A protein and the small-molecule ligand that binds it are described below.
Small molecule (SMILES): COc1cc(-c2cncc(-c3ccc(C4CCN(C)CC4)cc3)c2C)cc(OC)c1OC

Sequence of chain 2.B:
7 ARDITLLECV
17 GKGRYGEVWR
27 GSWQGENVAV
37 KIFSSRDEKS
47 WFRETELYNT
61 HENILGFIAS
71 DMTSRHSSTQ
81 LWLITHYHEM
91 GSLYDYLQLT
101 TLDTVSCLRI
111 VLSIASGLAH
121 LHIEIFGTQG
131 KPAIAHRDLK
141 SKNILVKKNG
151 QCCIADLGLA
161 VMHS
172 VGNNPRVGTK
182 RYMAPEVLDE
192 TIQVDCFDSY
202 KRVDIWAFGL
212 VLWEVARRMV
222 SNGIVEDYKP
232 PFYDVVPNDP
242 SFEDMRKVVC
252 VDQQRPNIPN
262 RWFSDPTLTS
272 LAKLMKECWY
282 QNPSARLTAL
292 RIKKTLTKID

Binding-site contacts:
Ligand atom C22 contacts residue GLY91 of chain 2.B at 3.6 Å.
Ligand atom C03 contacts residue LEU65 of chain 2.B at 3.8 Å (hydrophobic).
Ligand atom C21 contacts residue VAL16 of chain 2.B at 3.8 Å (hydrophobic).
Ligand atom O31 contacts residue LYS37 of chain 2.B at 3.6 Å.
Ligand atom C01 contacts residue LYS37 of chain 2.B at 3.5 Å.
Ligand atom C29 contacts residue ASN143 of chain 2.B at 3.4 Å.
Ligand atom C12 contacts residue VAL16 of chain 2.B at 3.9 Å (hydrophobic).
Ligand atom C04 contacts residue THR85 of chain 2.B at 3.8 Å.
Ligand atom C04 contacts residue VAL24 of chain 2.B at 3.9 Å (hydrophobic).
Ligand atom C06 contacts residue LEU145 of chain 2.B at 3.7 Å (hydrophobic).
Ligand atom C01 contacts residue ALA35 of chain 2.B at 3.9 Å (hydrophobic).
Ligand atom C01 contacts residue LEU83 of chain 2.B at 3.4 Å (hydrophobic).
Ligand atom C13 contacts residue TYR87 of chain 2.B at 3.5 Å (hydrophobic).
Ligand atom C30 contacts residue LEU65 of chain 2.B at 3.9 Å (hydrophobic).
Ligand atom C11 contacts residue GLY91 of chain 2.B at 3.9 Å.
Ligand atom O02 contacts residue LYS37 of chain 2.B at 3.5 Å.
Ligand atom C23 contacts residue GLY91 of chain 2.B at 3.6 Å.
Ligand atom C32 contacts residue LEU83 of chain 2.B at 3.6 Å (hydrophobic).
Ligand atom C10 contacts residue LEU145 of chain 2.B at 3.8 Å (hydrophobic).
Ligand atom O28 contacts residue ALA155 of chain 2.B at 3.7 Å.
Ligand atom C09 contacts residue HIS88 of chain 2.B at 3.2 Å.
Ligand atom C07 contacts residue ALA35 of chain 2.B at 3.8 Å (hydrophobic).
Ligand atom C24 contacts residue LEU145 of chain 2.B at 3.7 Å (hydrophobic).
Ligand atom C04 contacts residue LEU65 of chain 2.B at 3.8 Å (hydrophobic).
Ligand atom N08 contacts residue TYR87 of chain 2.B at 3.8 Å.
Ligand atom C21 contacts residue ASP95 of chain 2.B at 3.8 Å.
Ligand atom C14 contacts residue GLY91 of chain 2.B at 3.9 Å.
Ligand atom C32 contacts residue ASP156 of chain 2.B at 3.8 Å.
Ligand atom C29 contacts residue LYS142 of chain 2.B at 3.5 Å.
Ligand atom C12 contacts residue TYR87 of chain 2.B at 3.4 Å (hydrophobic).
Ligand atom C13 contacts residue VAL16 of chain 2.B at 3.6 Å (hydrophobic).
Ligand atom C04 contacts residue ALA35 of chain 2.B at 3.8 Å (hydrophobic).
Ligand atom C22 contacts residue ASP95 of chain 2.B at 3.6 Å.
Ligand atom C01 contacts residue THR85 of chain 2.B at 3.5 Å.
Ligand atom C26 contacts residue LEU145 of chain 2.B at 3.8 Å (hydrophobic).
Ligand atom C07 contacts residue LEU145 of chain 2.B at 3.5 Å (hydrophobic).
Ligand atom C32 contacts residue GLU50 of chain 2.B at 3.4 Å.
Ligand atom C12 contacts residue HIS88 of chain 2.B at 4.0 Å.
Ligand atom N08 contacts residue HIS88 of chain 2.B at 3.1 Å (h-bond).
Ligand atom C09 contacts residue TYR87 of chain 2.B at 3.9 Å (hydrophobic).